This small molecule binds to this protein.
Small molecule (SMILES): CC(=O)N[C@@H](Cc1ccccc1)C(=O)N[C@@H](CCC(=O)O)C(=O)N[C@@H](CCCCN)[C@@H](O)N[C@@H](C)C(C)=O

Binding-site contacts:
Ligand atom CA contacts residue SER172 of chain 1.A at 3.7 Å.
Ligand atom CA contacts residue HIS103 of chain 1.A at 4.0 Å.
Ligand atom N contacts residue SER426 of chain 1.A at 2.9 Å (h-bond).
Ligand atom O contacts residue ASN205 of chain 1.A at 3.0 Å (h-bond).
Ligand atom C contacts residue SER426 of chain 1.A at 1.8 Å.
Ligand atom CA contacts residue ASN205 of chain 1.A at 3.5 Å.
Ligand atom O contacts residue TYR173 of chain 1.A at 3.4 Å.
Ligand atom O contacts residue THR425 of chain 1.A at 3.8 Å.
Ligand atom N contacts residue TYR173 of chain 1.A at 3.9 Å.
Ligand atom CB contacts residue GLY174 of chain 1.A at 3.8 Å.
Ligand atom CE contacts residue ASP101 of chain 1.A at 3.4 Å.
Ligand atom O contacts residue GLY174 of chain 1.A at 3.1 Å (h-bond).
Ligand atom C contacts residue ASN205 of chain 1.A at 3.4 Å.
Ligand atom O contacts residue GLY424 of chain 1.A at 4.0 Å.
Ligand atom C contacts residue HIS103 of chain 1.A at 3.5 Å.
Ligand atom O contacts residue TYR175 of chain 1.A at 4.0 Å.
Ligand atom C contacts residue HIS103 of chain 1.A at 3.2 Å.
Ligand atom CA contacts residue TYR173 of chain 1.A at 3.6 Å (hydrophobic).
Ligand atom NZ contacts residue ASP101 of chain 1.A at 2.0 Å (salt-bridge).
Ligand atom C1 contacts residue HIS103 of chain 1.A at 2.0 Å.
Ligand atom CB contacts residue SER202 of chain 1.A at 3.4 Å.
Ligand atom CA contacts residue SER172 of chain 1.A at 3.8 Å.
Ligand atom CB contacts residue SER172 of chain 1.A at 3.8 Å.
Ligand atom N contacts residue TYR175 of chain 1.A at 3.2 Å.
Ligand atom O contacts residue SER426 of chain 1.A at 2.0 Å (h-bond).
Ligand atom N contacts residue GLY174 of chain 1.A at 3.3 Å (h-bond).
Ligand atom CB contacts residue TYR175 of chain 1.A at 2.6 Å (hydrophobic).
Ligand atom C contacts residue SER172 of chain 1.A at 3.7 Å.
Ligand atom CA contacts residue SER426 of chain 1.A at 2.6 Å.
Ligand atom CB contacts residue TYR173 of chain 1.A at 3.2 Å (hydrophobic).
Ligand atom CD contacts residue ASP101 of chain 1.A at 4.0 Å.
Ligand atom C1 contacts residue SER426 of chain 1.A at 2.3 Å.
Ligand atom N contacts residue HIS103 of chain 1.A at 3.5 Å (h-bond).
Ligand atom CB contacts residue ASN205 of chain 1.A at 3.5 Å.
Ligand atom N contacts residue SER172 of chain 1.A at 2.8 Å (h-bond).
Ligand atom CB contacts residue THR425 of chain 1.A at 3.7 Å.
Ligand atom CA contacts residue TYR175 of chain 1.A at 2.7 Å (hydrophobic).
Ligand atom OE1 contacts residue ARG206 of chain 1.A at 4.0 Å.
Ligand atom CB contacts residue SER426 of chain 1.A at 2.9 Å.
Ligand atom C contacts residue TYR175 of chain 1.A at 3.6 Å (hydrophobic).

Sequence of chain 1.A:
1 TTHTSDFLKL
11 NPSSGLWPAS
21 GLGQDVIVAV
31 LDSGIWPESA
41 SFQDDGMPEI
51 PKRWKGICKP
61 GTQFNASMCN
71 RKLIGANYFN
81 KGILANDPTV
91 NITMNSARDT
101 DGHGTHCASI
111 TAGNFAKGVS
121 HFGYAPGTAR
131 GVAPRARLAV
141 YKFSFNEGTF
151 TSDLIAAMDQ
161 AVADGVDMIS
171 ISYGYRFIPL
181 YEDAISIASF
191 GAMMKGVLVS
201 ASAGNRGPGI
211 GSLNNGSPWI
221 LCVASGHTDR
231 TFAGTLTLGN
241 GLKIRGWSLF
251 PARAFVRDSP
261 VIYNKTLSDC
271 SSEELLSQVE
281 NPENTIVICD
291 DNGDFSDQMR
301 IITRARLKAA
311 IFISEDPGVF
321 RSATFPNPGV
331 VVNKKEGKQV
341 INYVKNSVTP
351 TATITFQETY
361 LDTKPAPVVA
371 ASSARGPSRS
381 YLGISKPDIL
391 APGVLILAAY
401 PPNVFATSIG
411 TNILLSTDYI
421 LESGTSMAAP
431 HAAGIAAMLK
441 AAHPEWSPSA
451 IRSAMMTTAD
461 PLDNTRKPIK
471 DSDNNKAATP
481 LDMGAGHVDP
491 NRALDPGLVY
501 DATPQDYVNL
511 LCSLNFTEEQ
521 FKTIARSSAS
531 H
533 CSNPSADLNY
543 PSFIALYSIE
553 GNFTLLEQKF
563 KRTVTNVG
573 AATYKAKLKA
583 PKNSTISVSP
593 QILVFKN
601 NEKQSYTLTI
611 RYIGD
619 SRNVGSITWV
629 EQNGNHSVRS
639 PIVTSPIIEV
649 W